A protein and the small-molecule ligand that binds it are described below.
Small molecule (SMILES): [H]/N=C1\N[C@](CCC2CCCCC2)(C[C@H]2CCN(C(=O)CC3CCCC3)C2)C(=O)N1C

Sequence of chain 1.A:
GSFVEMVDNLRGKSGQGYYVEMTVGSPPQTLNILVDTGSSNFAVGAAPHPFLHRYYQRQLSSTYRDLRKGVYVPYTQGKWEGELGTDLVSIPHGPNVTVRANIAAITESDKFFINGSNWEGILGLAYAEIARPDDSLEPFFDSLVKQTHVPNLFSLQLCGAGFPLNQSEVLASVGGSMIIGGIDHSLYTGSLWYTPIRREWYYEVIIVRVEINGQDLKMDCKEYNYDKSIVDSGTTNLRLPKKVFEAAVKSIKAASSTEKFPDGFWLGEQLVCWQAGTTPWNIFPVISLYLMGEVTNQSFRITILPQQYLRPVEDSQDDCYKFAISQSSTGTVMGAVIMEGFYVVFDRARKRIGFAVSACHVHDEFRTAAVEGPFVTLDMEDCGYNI

Binding-site contacts:
Ligand atom C19 contacts residue SER56 of chain 1.A at 4.0 Å.
Ligand atom C28 contacts residue THR253 of chain 1.A at 3.3 Å.
Ligand atom C17 contacts residue ASP249 of chain 1.A at 3.6 Å.
Ligand atom C21 contacts residue SER56 of chain 1.A at 3.8 Å.
Ligand atom C23 contacts residue GLY32 of chain 1.A at 3.9 Å.
Ligand atom C14 contacts residue PHE129 of chain 1.A at 4.0 Å (hydrophobic).
Ligand atom C4 contacts residue ASP53 of chain 1.A at 3.9 Å.
Ligand atom C24 contacts residue TYR92 of chain 1.A at 4.0 Å (hydrophobic).
Ligand atom N8 contacts residue ASP53 of chain 1.A at 2.8 Å (salt-bridge).
Ligand atom C20 contacts residue ILE131 of chain 1.A at 3.6 Å (hydrophobic).
Ligand atom C27 contacts residue ARG149 of chain 1.A at 4.0 Å.
Ligand atom C21 contacts residue GLY55 of chain 1.A at 4.1 Å.
Ligand atom C29 contacts residue GLY34 of chain 1.A at 3.7 Å.
Ligand atom C19 contacts residue GLY55 of chain 1.A at 3.9 Å.
Ligand atom C17 contacts residue THR252 of chain 1.A at 3.5 Å.
Ligand atom C29 contacts residue GLY251 of chain 1.A at 3.6 Å.
Ligand atom N1 contacts residue GLY251 of chain 1.A at 3.9 Å.
Ligand atom O11 contacts residue TYR92 of chain 1.A at 3.3 Å.
Ligand atom C26 contacts residue TYR219 of chain 1.A at 4.0 Å (hydrophobic).
Ligand atom C17 contacts residue GLY251 of chain 1.A at 3.9 Å.
Ligand atom C13 contacts residue ILE131 of chain 1.A at 3.5 Å (hydrophobic).
Ligand atom C22 contacts residue LEU51 of chain 1.A at 3.8 Å (hydrophobic).
Ligand atom C2 contacts residue GLY251 of chain 1.A at 3.7 Å.
Ligand atom C25 contacts residue GLY55 of chain 1.A at 3.4 Å.
Ligand atom C2 contacts residue ASP249 of chain 1.A at 3.8 Å.
Ligand atom C2 contacts residue ASP53 of chain 1.A at 3.5 Å.
Ligand atom N8 contacts residue GLY251 of chain 1.A at 3.5 Å (h-bond).
Ligand atom C27 contacts residue VAL90 of chain 1.A at 3.6 Å (hydrophobic).
Ligand atom C28 contacts residue SER31 of chain 1.A at 3.7 Å.
Ligand atom N8 contacts residue GLY55 of chain 1.A at 3.8 Å.
Ligand atom C23 contacts residue THR253 of chain 1.A at 3.7 Å.
Ligand atom N8 contacts residue ASP249 of chain 1.A at 2.8 Å (salt-bridge).
Ligand atom C18 contacts residue PHE129 of chain 1.A at 3.8 Å (hydrophobic).
Ligand atom C28 contacts residue GLY251 of chain 1.A at 4.0 Å.
Ligand atom C10 contacts residue GLY251 of chain 1.A at 4.0 Å.
Ligand atom C14 contacts residue TRP136 of chain 1.A at 3.9 Å (hydrophobic).
Ligand atom C22 contacts residue GLY251 of chain 1.A at 3.8 Å.
Ligand atom N5 contacts residue ASP53 of chain 1.A at 2.7 Å (salt-bridge).
Ligand atom C26 contacts residue ILE147 of chain 1.A at 4.0 Å (hydrophobic).
Ligand atom C30 contacts residue ARG149 of chain 1.A at 3.7 Å.